This small molecule binds to this protein.
Small molecule (SMILES): N=C(N)NC(=O)c1nc(Cl)c(N)nc1N

Binding-site contacts:
Ligand atom N3 contacts residue SER198 of chain 1.A at 3.6 Å.
Ligand atom C6 contacts residue SER193 of chain 1.A at 3.3 Å.
Ligand atom N7 contacts residue ASP192 of chain 1.A at 3.0 Å (salt-bridge).
Ligand atom N4 contacts residue VAL216 of chain 1.A at 3.8 Å.
Ligand atom N1 contacts residue GLY219 of chain 1.A at 3.8 Å.
Ligand atom O1 contacts residue TRP218 of chain 1.A at 3.8 Å.
Ligand atom C3 contacts residue TRP218 of chain 1.A at 3.9 Å (hydrophobic).
Ligand atom N4 contacts residue SER198 of chain 1.A at 2.8 Å (h-bond).
Ligand atom N6 contacts residue SER193 of chain 1.A at 3.7 Å.
Ligand atom C1 contacts residue CYS194 of chain 1.A at 4.0 Å (hydrophobic).
Ligand atom C3 contacts residue SER193 of chain 1.A at 3.9 Å.
Ligand atom N5 contacts residue GLY219 of chain 1.A at 3.6 Å.
Ligand atom N2 contacts residue SO41 of chain 1.B at 2.7 Å (h-bond).
Ligand atom C2 contacts residue CYS194 of chain 1.A at 4.0 Å (hydrophobic).
Ligand atom N6 contacts residue GLY229 of chain 1.A at 3.9 Å.
Ligand atom N7 contacts residue SER193 of chain 1.A at 2.7 Å (h-bond).
Ligand atom N3 contacts residue GLN195 of chain 1.A at 3.9 Å.
Ligand atom C3 contacts residue GLY219 of chain 1.A at 3.9 Å.
Ligand atom N5 contacts residue SER193 of chain 1.A at 3.5 Å (h-bond).
Ligand atom C6 contacts residue GLY219 of chain 1.A at 4.0 Å.
Ligand atom N4 contacts residue SER217 of chain 1.A at 3.7 Å.
Ligand atom O1 contacts residue VAL216 of chain 1.A at 3.7 Å.
Ligand atom N7 contacts residue GLY229 of chain 1.A at 3.1 Å.
Ligand atom N3 contacts residue SO41 of chain 1.B at 3.2 Å (h-bond).
Ligand atom N1 contacts residue GLN195 of chain 1.A at 4.0 Å.
Ligand atom C2 contacts residue SER198 of chain 1.A at 3.7 Å.
Ligand atom N6 contacts residue GLY221 of chain 1.A at 3.3 Å (h-bond).
Ligand atom C6 contacts residue GLY221 of chain 1.A at 3.8 Å.
Ligand atom N1 contacts residue CYS222 of chain 1.A at 3.9 Å.
Ligand atom C6 contacts residue GLY229 of chain 1.A at 3.8 Å.
Ligand atom N6 contacts residue ASP192 of chain 1.A at 2.6 Å (salt-bridge).
Ligand atom C6 contacts residue ASP192 of chain 1.A at 3.4 Å.
Ligand atom N1 contacts residue GLY221 of chain 1.A at 3.7 Å.
Ligand atom N6 contacts residue CYS222 of chain 1.A at 4.0 Å.
Ligand atom N5 contacts residue GLY221 of chain 1.A at 3.3 Å (h-bond).
Ligand atom C4 contacts residue GLN195 of chain 1.A at 3.7 Å.
Ligand atom O1 contacts residue SER193 of chain 1.A at 3.2 Å (h-bond).
Ligand atom C4 contacts residue SO41 of chain 1.B at 3.4 Å.
Ligand atom N2 contacts residue GLN195 of chain 1.A at 3.7 Å.
Ligand atom C5 contacts residue GLN195 of chain 1.A at 3.9 Å.

Sequence of chain 1.A:
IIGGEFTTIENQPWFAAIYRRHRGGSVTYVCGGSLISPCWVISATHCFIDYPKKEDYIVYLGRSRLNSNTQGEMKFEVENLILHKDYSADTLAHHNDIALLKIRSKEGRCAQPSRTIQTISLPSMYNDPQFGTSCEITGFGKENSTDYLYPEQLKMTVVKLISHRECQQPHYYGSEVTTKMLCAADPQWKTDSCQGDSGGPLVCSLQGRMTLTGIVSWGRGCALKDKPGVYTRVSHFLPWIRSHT